Binding-site contacts:
Ligand atom C11 contacts residue HIS64 of chain 1.B at 3.3 Å.
Ligand atom C04 contacts residue GLU70 of chain 1.B at 3.9 Å.
Ligand atom C04 contacts residue ALA48 of chain 1.B at 3.8 Å (hydrophobic).
Ligand atom O12 contacts residue HIS64 of chain 1.B at 3.6 Å.
Ligand atom C07 contacts residue GLY124 of chain 1.B at 3.4 Å.
Ligand atom C07 contacts residue PHE123 of chain 1.B at 4.0 Å (hydrophobic).
Ligand atom N01 contacts residue FE1 of chain 1.E at 2.3 Å.
Ligand atom C11 contacts residue GLU70 of chain 1.B at 3.8 Å.
Ligand atom C02 contacts residue GLU70 of chain 1.B at 3.0 Å.
Ligand atom C06 contacts residue PHE111 of chain 1.B at 4.2 Å (hydrophobic).
Ligand atom C06 contacts residue GLY124 of chain 1.B at 3.7 Å.
Ligand atom C07 contacts residue CYS122 of chain 1.B at 3.8 Å (hydrophobic).
Ligand atom C04 contacts residue ALA31 of chain 1.B at 4.3 Å (hydrophobic).
Ligand atom C08 contacts residue GLY49 of chain 1.B at 3.4 Å.
Ligand atom O13 contacts residue FE1 of chain 1.E at 2.4 Å.
Ligand atom N01 contacts residue VAL24 of chain 1.B at 3.6 Å.
Ligand atom C07 contacts residue ALA48 of chain 1.B at 4.2 Å (hydrophobic).
Ligand atom O12 contacts residue PHE111 of chain 1.B at 3.9 Å.
Ligand atom N01 contacts residue HIS66 of chain 1.B at 3.1 Å (h-bond).
Ligand atom N01 contacts residue HIS64 of chain 1.B at 2.9 Å (h-bond).
Ligand atom N01 contacts residue GLU70 of chain 1.B at 3.4 Å (salt-bridge).
Ligand atom C02 contacts residue HIS66 of chain 1.B at 4.2 Å.
Ligand atom O13 contacts residue TYR72 of chain 1.B at 2.3 Å (h-bond).
Ligand atom C11 contacts residue TYR72 of chain 1.B at 3.4 Å (hydrophobic).
Ligand atom C02 contacts residue FE1 of chain 1.E at 2.8 Å.
Ligand atom C03 contacts residue GLU70 of chain 1.B at 3.9 Å.
Ligand atom O13 contacts residue HIS64 of chain 1.B at 2.9 Å (h-bond).
Ligand atom C08 contacts residue PHE111 of chain 1.B at 3.8 Å (hydrophobic).
Ligand atom C02 contacts residue HIS64 of chain 1.B at 3.7 Å.
Ligand atom O13 contacts residue HIS109 of chain 1.B at 3.6 Å (h-bond).
Ligand atom C09 contacts residue GLY49 of chain 1.B at 3.5 Å.
Ligand atom C08 contacts residue CYS122 of chain 1.B at 3.3 Å (hydrophobic).
Ligand atom C07 contacts residue PHE111 of chain 1.B at 3.7 Å (hydrophobic).
Ligand atom C06 contacts residue GLU70 of chain 1.B at 3.9 Å.
Ligand atom C06 contacts residue TYR72 of chain 1.B at 4.1 Å (hydrophobic).
Ligand atom C11 contacts residue FE1 of chain 1.E at 2.9 Å.
Ligand atom O12 contacts residue TYR72 of chain 1.B at 3.8 Å.
Ligand atom O12 contacts residue FE1 of chain 1.E at 4.1 Å.
Ligand atom O13 contacts residue GLU70 of chain 1.B at 3.3 Å (salt-bridge).
Ligand atom C08 contacts residue GLY124 of chain 1.B at 4.2 Å.

Sequence of chain 1.B:
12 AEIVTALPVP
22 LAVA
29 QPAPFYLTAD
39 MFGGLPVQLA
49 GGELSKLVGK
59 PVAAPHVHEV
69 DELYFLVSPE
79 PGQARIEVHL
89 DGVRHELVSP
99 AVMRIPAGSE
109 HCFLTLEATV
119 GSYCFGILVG

This protein binds this small molecule.
Small molecule (SMILES): C[C@H](c1ccccc1)[C@H](N)C(=O)O